Binding-site contacts:
Ligand atom N1 contacts residue TYR157 of chain 31.A at 2.5 Å (h-bond).
Ligand atom C1 contacts residue GLN160 of chain 31.A at 2.6 Å.
Ligand atom C12 contacts residue GLN234 of chain 23.C at 2.8 Å.
Ligand atom C4 contacts residue SER156 of chain 31.A at 3.0 Å.
Ligand atom C14 contacts residue PHE76 of chain 23.A at 3.3 Å (hydrophobic).
Ligand atom C7 contacts residue GLN234 of chain 23.C at 2.2 Å.
Ligand atom O5 contacts residue ARG219 of chain 31.A at 3.5 Å (salt-bridge).
Ligand atom C13 contacts residue PHE76 of chain 23.A at 2.9 Å (hydrophobic).
Ligand atom O1 contacts residue GLN233 of chain 23.C at 3.6 Å.
Ligand atom C5 contacts residue ASP155 of chain 31.A at 2.5 Å.
Ligand atom O1 contacts residue GLN234 of chain 23.C at 2.6 Å (h-bond).
Ligand atom C13 contacts residue PHE236 of chain 23.C at 3.4 Å (hydrophobic).
Ligand atom C6 contacts residue TYR157 of chain 31.A at 2.6 Å (hydrophobic).
Ligand atom O2 contacts residue GLN233 of chain 23.C at 2.9 Å (h-bond).
Ligand atom N1 contacts residue ASP155 of chain 31.A at 2.5 Å (salt-bridge).
Ligand atom C5 contacts residue TYR157 of chain 31.A at 2.8 Å (hydrophobic).
Ligand atom O5 contacts residue ARG234 of chain 23.A at 2.7 Å (salt-bridge).
Ligand atom C8 contacts residue GLN234 of chain 23.C at 2.9 Å.
Ligand atom C6 contacts residue SER156 of chain 31.A at 3.4 Å.
Ligand atom C20 contacts residue PHE76 of chain 23.A at 3.2 Å (hydrophobic).
Ligand atom C21 contacts residue ARG234 of chain 23.A at 3.5 Å.
Ligand atom O4 contacts residue PHE76 of chain 23.A at 2.2 Å.
Ligand atom O4 contacts residue PHE236 of chain 23.C at 2.6 Å.
Ligand atom C3 contacts residue SER156 of chain 31.A at 3.2 Å.
Ligand atom C1 contacts residue TYR157 of chain 31.A at 3.5 Å (hydrophobic).
Ligand atom O2 contacts residue GLN234 of chain 23.C at 2.5 Å (h-bond).
Ligand atom O2 contacts residue TYR157 of chain 31.A at 3.4 Å.
Ligand atom C4 contacts residue TYR157 of chain 31.A at 3.5 Å (hydrophobic).
Ligand atom O6 contacts residue GLN160 of chain 31.A at 2.9 Å.
Ligand atom C2 contacts residue GLN160 of chain 31.A at 3.5 Å.
Ligand atom C3 contacts residue ASP155 of chain 31.A at 3.0 Å.
Ligand atom C6 contacts residue GLN160 of chain 31.A at 2.9 Å.
Ligand atom C8 contacts residue ASP155 of chain 31.A at 3.7 Å.
Ligand atom O6 contacts residue ARG234 of chain 23.A at 3.4 Å (salt-bridge).
Ligand atom S1 contacts residue GLN234 of chain 23.C at 2.2 Å (h-bond).
Ligand atom C21 contacts residue GLN160 of chain 31.A at 3.6 Å.
Ligand atom N1 contacts residue SER156 of chain 31.A at 2.9 Å.
Ligand atom C5 contacts residue SER156 of chain 31.A at 2.9 Å.
Ligand atom C4 contacts residue ASP155 of chain 31.A at 1.9 Å.
Ligand atom C2 contacts residue SER156 of chain 31.A at 3.6 Å.

Sequence of chain 23.A:
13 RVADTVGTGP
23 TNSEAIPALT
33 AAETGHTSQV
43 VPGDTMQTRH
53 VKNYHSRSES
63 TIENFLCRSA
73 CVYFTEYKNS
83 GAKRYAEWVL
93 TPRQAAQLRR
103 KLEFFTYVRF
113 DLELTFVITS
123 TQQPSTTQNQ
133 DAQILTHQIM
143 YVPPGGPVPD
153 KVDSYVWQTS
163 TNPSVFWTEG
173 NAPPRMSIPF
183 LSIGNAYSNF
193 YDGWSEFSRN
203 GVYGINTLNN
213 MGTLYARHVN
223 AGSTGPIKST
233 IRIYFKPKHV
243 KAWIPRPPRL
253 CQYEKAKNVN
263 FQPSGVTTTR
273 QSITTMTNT

Sequence of chain 23.C:
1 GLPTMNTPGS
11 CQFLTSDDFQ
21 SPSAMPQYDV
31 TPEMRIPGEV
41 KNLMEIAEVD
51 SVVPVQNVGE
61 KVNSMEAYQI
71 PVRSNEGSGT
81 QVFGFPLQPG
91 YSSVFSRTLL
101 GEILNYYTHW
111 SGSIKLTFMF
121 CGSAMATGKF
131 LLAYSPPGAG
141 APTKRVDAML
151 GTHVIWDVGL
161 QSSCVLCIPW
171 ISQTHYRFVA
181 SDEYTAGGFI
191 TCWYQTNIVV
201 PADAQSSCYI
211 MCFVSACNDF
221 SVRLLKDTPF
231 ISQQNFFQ

Sequence of chain 31.A:
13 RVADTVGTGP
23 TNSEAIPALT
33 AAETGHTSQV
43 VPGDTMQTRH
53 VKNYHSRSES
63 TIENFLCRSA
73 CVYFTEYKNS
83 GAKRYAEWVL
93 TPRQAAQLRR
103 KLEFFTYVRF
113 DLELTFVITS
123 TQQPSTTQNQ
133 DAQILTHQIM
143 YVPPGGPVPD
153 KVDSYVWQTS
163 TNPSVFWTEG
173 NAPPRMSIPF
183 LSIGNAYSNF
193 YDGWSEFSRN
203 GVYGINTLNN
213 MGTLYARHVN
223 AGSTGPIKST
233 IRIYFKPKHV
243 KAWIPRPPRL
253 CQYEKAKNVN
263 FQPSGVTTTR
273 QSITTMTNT

The small molecule below binds the protein below.
Small molecule (SMILES): O=C(O)c1ccc(NS(=O)(=O)c2ccc(N3C(=O)c4ccccc4C3=O)cc2)cc1